Binding-site contacts:
Ligand atom C7 contacts residue GLN202 of chain 1.A at 3.2 Å.
Ligand atom C2 contacts residue ASN190 of chain 1.A at 2.4 Å.
Ligand atom O7 contacts residue ASN190 of chain 1.A at 3.5 Å (h-bond).
Ligand atom C3 contacts residue ASN190 of chain 1.A at 3.8 Å.
Ligand atom C4 contacts residue ASN190 of chain 1.A at 4.3 Å.
Ligand atom O6 contacts residue LEU197 of chain 1.A at 3.6 Å.
Ligand atom O7 contacts residue VAL200 of chain 1.A at 3.0 Å (h-bond).
Ligand atom N2 contacts residue ASN190 of chain 1.A at 2.9 Å (h-bond).
Ligand atom C5 contacts residue ASN193 of chain 1.A at 3.7 Å.
Ligand atom C3 contacts residue GLN202 of chain 1.A at 4.3 Å.
Ligand atom O5 contacts residue LEU197 of chain 1.A at 3.8 Å.
Ligand atom C8 contacts residue ASN190 of chain 1.A at 4.2 Å.
Ligand atom C1 contacts residue ASN193 of chain 1.A at 3.4 Å.
Ligand atom C1 contacts residue SER192 of chain 1.A at 4.5 Å.
Ligand atom C7 contacts residue VAL200 of chain 1.A at 4.0 Å (hydrophobic).
Ligand atom O6 contacts residue GLN202 of chain 1.A at 3.3 Å (h-bond).
Ligand atom O2 contacts residue GLN205 of chain 1.A at 3.8 Å.
Ligand atom O7 contacts residue ALA199 of chain 1.A at 3.4 Å.
Ligand atom O3 contacts residue GLN202 of chain 1.A at 3.1 Å (h-bond).
Ligand atom C8 contacts residue GLN202 of chain 1.A at 3.3 Å.
Ligand atom O7 contacts residue LEU198 of chain 1.A at 4.4 Å.
Ligand atom C7 contacts residue ALA199 of chain 1.A at 4.1 Å (hydrophobic).
Ligand atom O5 contacts residue ASN193 of chain 1.A at 3.1 Å (h-bond).
Ligand atom O7 contacts residue GLN202 of chain 1.A at 3.3 Å (h-bond).
Ligand atom O3 contacts residue VAL200 of chain 1.A at 4.3 Å.
Ligand atom O5 contacts residue ASN190 of chain 1.A at 2.4 Å (h-bond).
Ligand atom C5 contacts residue ASN190 of chain 1.A at 3.7 Å.
Ligand atom O4 contacts residue GLN205 of chain 1.A at 3.8 Å.
Ligand atom C8 contacts residue VAL200 of chain 1.A at 4.2 Å (hydrophobic).
Ligand atom C2 contacts residue GLN202 of chain 1.A at 4.3 Å.
Ligand atom C1 contacts residue ASN190 of chain 1.A at 1.5 Å.
Ligand atom N2 contacts residue GLN202 of chain 1.A at 3.7 Å.
Ligand atom C8 contacts residue ALA199 of chain 1.A at 4.0 Å (hydrophobic).
Ligand atom N2 contacts residue SER192 of chain 1.A at 4.4 Å.
Ligand atom O6 contacts residue LEU195 of chain 1.A at 4.5 Å.
Ligand atom C7 contacts residue ASN190 of chain 1.A at 3.4 Å.
Ligand atom C6 contacts residue GLN202 of chain 1.A at 4.2 Å.
Ligand atom C6 contacts residue ASN193 of chain 1.A at 4.0 Å.

This small molecule binds to this protein.
Small molecule (SMILES): CC(=O)N[C@H]1[C@H](O[C@H]2[C@H](O)[C@@H](NC(C)=O)CO[C@@H]2CO)O[C@H](CO)[C@@H](O[C@@H]2O[C@H](CO[C@H]3O[C@H](CO)[C@@H](O)[C@H](O[C@H]4O[C@H](CO)[C@@H](O)[C@H](O)[C@@H]4O)[C@@H]3O)[C@@H](O)[C@H](O[C@H]3O[C@H](CO)[C@@H](O)[C@H](O)[C@@H]3O)[C@@H]2O)[C@@H]1O

Sequence of chain 1.A:
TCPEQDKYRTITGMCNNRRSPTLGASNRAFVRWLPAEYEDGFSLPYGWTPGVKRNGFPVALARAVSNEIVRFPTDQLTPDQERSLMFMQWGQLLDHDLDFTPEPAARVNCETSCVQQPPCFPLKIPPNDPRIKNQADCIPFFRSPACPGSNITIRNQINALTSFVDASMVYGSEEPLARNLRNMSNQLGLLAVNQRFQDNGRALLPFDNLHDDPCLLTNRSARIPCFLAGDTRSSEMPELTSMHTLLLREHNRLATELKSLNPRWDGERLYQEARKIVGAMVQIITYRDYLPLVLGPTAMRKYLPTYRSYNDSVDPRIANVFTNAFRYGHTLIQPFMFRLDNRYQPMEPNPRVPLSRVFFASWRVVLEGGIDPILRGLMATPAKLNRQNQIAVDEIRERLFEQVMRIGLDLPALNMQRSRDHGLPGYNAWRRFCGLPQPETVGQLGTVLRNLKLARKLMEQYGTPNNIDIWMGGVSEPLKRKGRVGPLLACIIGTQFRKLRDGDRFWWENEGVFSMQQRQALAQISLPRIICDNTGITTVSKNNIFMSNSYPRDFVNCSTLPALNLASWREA